Sequence of chain 9.A:
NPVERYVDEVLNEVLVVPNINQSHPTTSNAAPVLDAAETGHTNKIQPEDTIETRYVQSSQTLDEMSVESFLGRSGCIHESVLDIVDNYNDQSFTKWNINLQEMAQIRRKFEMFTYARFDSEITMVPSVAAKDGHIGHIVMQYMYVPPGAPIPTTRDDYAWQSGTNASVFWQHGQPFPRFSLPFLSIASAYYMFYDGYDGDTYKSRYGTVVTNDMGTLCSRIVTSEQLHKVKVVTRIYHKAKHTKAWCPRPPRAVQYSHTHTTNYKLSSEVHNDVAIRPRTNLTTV

Binding-site contacts:
Ligand atom N2 contacts residue MET214 of chain 9.A at 3.8 Å.
Ligand atom C1B contacts residue LEU181 of chain 9.A at 4.0 Å (hydrophobic).
Ligand atom N4A contacts residue PHE179 of chain 9.A at 3.5 Å.
Ligand atom CM6 contacts residue LEU184 of chain 9.A at 3.7 Å (hydrophobic).
Ligand atom CM4 contacts residue TYR142 of chain 9.A at 3.7 Å (hydrophobic).
Ligand atom N5A contacts residue LEU217 of chain 9.A at 3.6 Å.
Ligand atom O1 contacts residue MET214 of chain 9.A at 3.2 Å.
Ligand atom C5 contacts residue MET214 of chain 9.A at 3.4 Å (hydrophobic).
Ligand atom C2A contacts residue LEU217 of chain 9.A at 4.0 Å (hydrophobic).
Ligand atom CM3 contacts residue TYR190 of chain 9.A at 3.6 Å (hydrophobic).
Ligand atom C4 contacts residue MET214 of chain 9.A at 3.7 Å (hydrophobic).
Ligand atom C3 contacts residue LEU100 of chain 9.A at 3.8 Å (hydrophobic).
Ligand atom CM4 contacts residue TYR144 of chain 9.A at 3.8 Å (hydrophobic).
Ligand atom N5A contacts residue PHE179 of chain 9.A at 3.3 Å.
Ligand atom C4 contacts residue TYR190 of chain 9.A at 3.7 Å (hydrophobic).
Ligand atom N2 contacts residue LEU100 of chain 9.A at 3.8 Å.
Ligand atom O1 contacts residue LEU100 of chain 9.A at 3.7 Å.
Ligand atom N1A contacts residue MET124 of chain 9.A at 3.6 Å.
Ligand atom C4 contacts residue LEU100 of chain 9.A at 3.9 Å (hydrophobic).
Ligand atom N3A contacts residue TYR144 of chain 9.A at 3.2 Å.
Ligand atom C6B contacts residue LEU181 of chain 9.A at 3.5 Å (hydrophobic).
Ligand atom C1B contacts residue ILE98 of chain 9.A at 3.7 Å (hydrophobic).
Ligand atom CM2 contacts residue ILE122 of chain 9.A at 3.8 Å (hydrophobic).
Ligand atom CM4 contacts residue ALA166 of chain 9.A at 3.1 Å (hydrophobic).
Ligand atom C5B contacts residue LEU181 of chain 9.A at 3.6 Å (hydrophobic).
Ligand atom CM6 contacts residue TYR144 of chain 9.A at 3.7 Å (hydrophobic).
Ligand atom CM6 contacts residue LEU181 of chain 9.A at 3.8 Å (hydrophobic).
Ligand atom N1A contacts residue LEU217 of chain 9.A at 3.3 Å.
Ligand atom N1A contacts residue PHE179 of chain 9.A at 3.3 Å.
Ligand atom CM4 contacts residue VAL168 of chain 9.A at 3.9 Å (hydrophobic).
Ligand atom C6B contacts residue ILE98 of chain 9.A at 3.8 Å (hydrophobic).
Ligand atom C2B contacts residue ILE122 of chain 9.A at 4.0 Å (hydrophobic).
Ligand atom C1C contacts residue MET214 of chain 9.A at 3.2 Å (hydrophobic).
Ligand atom C5B contacts residue TYR144 of chain 9.A at 3.8 Å (hydrophobic).
Ligand atom N5A contacts residue MET124 of chain 9.A at 3.9 Å.
Ligand atom C2A contacts residue PHE179 of chain 9.A at 3.5 Å (hydrophobic).
Ligand atom O1B contacts residue ILE98 of chain 9.A at 3.2 Å.
Ligand atom CM2 contacts residue ILE77 of chain 9.A at 3.8 Å (hydrophobic).
Ligand atom N3A contacts residue PHE179 of chain 9.A at 3.7 Å.
Ligand atom N4A contacts residue TYR144 of chain 9.A at 3.7 Å.

The protein below binds the small molecule below.
Small molecule (SMILES): Cc1cc(CCCOc2c(C)cc(-c3nnn(C)n3)cc2C)on1